Sequence of chain 1.B:
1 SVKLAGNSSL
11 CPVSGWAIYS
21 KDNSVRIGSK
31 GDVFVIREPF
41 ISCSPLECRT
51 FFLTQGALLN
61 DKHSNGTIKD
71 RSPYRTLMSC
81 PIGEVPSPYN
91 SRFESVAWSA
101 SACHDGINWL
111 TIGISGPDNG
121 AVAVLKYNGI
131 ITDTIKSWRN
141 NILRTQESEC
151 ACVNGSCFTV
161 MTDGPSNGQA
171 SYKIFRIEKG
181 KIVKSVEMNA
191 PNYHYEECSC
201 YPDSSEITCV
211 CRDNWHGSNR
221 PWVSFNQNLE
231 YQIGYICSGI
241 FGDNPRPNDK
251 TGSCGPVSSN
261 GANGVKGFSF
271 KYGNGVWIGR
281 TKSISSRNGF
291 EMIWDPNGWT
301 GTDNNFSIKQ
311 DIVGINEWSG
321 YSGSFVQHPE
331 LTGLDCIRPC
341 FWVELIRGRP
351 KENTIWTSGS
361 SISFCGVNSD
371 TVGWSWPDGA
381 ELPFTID

The protein below binds the small molecule below.
Small molecule (SMILES): CC(=O)N[C@@H]1[C@@H](O)[C@H](O)[C@@H](CO)O[C@H]1O

Binding-site contacts:
Ligand atom O5 contacts residue ASN7 of chain 1.B at 2.3 Å (h-bond).
Ligand atom C8 contacts residue ASN7 of chain 1.B at 4.4 Å.
Ligand atom C4 contacts residue ASN7 of chain 1.B at 4.1 Å.
Ligand atom O5 contacts residue ALA5 of chain 1.B at 4.1 Å.
Ligand atom C3 contacts residue ASN7 of chain 1.B at 3.8 Å.
Ligand atom O7 contacts residue ASN7 of chain 1.B at 3.7 Å.
Ligand atom C2 contacts residue ASN7 of chain 1.B at 2.5 Å.
Ligand atom C6 contacts residue ALA5 of chain 1.B at 4.4 Å (hydrophobic).
Ligand atom C7 contacts residue ASN7 of chain 1.B at 3.5 Å.
Ligand atom C1 contacts residue ASN7 of chain 1.B at 1.4 Å.
Ligand atom N2 contacts residue ASN7 of chain 1.B at 2.9 Å (h-bond).
Ligand atom C5 contacts residue ASN7 of chain 1.B at 3.5 Å.